Sequence of chain 3.B:
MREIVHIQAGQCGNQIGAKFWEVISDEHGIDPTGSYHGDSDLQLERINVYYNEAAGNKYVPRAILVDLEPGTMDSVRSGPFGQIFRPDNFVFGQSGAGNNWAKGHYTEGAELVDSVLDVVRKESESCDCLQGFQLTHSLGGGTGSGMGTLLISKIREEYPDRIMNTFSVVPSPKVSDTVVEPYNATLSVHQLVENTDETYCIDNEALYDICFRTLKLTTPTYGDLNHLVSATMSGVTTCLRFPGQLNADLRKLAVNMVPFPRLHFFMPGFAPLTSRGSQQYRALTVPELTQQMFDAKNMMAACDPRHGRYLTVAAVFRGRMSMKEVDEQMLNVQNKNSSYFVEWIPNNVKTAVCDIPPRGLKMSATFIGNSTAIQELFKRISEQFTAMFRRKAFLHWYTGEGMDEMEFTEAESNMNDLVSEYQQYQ

Sequence of chain 5.B:
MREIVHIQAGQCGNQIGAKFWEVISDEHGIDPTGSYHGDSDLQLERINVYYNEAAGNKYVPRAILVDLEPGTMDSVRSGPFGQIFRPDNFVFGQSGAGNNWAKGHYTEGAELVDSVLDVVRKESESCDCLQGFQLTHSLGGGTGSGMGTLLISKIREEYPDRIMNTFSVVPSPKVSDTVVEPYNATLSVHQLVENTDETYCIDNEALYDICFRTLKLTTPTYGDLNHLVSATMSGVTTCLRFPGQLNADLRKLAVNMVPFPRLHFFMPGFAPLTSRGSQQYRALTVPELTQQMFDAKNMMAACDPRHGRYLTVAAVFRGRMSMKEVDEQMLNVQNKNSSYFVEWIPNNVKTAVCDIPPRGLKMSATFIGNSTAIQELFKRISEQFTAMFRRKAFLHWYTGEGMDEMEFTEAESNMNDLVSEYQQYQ

Binding-site contacts:
Ligand atom C1 contacts residue ASP295 of chain 3.B at 2.5 Å.
Ligand atom O9 contacts residue ASP295 of chain 3.B at 3.5 Å (salt-bridge).
Ligand atom C6 contacts residue LYS297 of chain 3.B at 2.4 Å.
Ligand atom C3 contacts residue ARG306 of chain 3.B at 3.0 Å.
Ligand atom O3 contacts residue ARG306 of chain 3.B at 2.1 Å (salt-bridge).
Ligand atom C7 contacts residue ASP295 of chain 3.B at 3.6 Å.
Ligand atom O15 contacts residue ASP295 of chain 3.B at 3.6 Å.
Ligand atom C24 contacts residue PHE294 of chain 3.B at 3.2 Å (hydrophobic).
Ligand atom C3 contacts residue ASP295 of chain 3.B at 3.3 Å.
Ligand atom C5 contacts residue LYS297 of chain 3.B at 2.7 Å.
Ligand atom C7 contacts residue LYS297 of chain 3.B at 3.3 Å.
Ligand atom O24 contacts residue TYR310 of chain 3.B at 3.2 Å (h-bond).
Ligand atom C2 contacts residue ARG306 of chain 3.B at 3.5 Å.
Ligand atom C24 contacts residue TYR310 of chain 3.B at 3.8 Å (hydrophobic).
Ligand atom C27 contacts residue PHE341 of chain 3.B at 3.5 Å (hydrophobic).
Ligand atom O2 contacts residue ALA296 of chain 3.B at 3.5 Å (h-bond).
Ligand atom O24 contacts residue PHE294 of chain 3.B at 2.5 Å (h-bond).
Ligand atom O1 contacts residue ALA296 of chain 3.B at 3.0 Å (h-bond).
Ligand atom C26 contacts residue TYR310 of chain 3.B at 3.8 Å (hydrophobic).
Ligand atom O91 contacts residue ASP295 of chain 3.B at 2.6 Å (salt-bridge).
Ligand atom C4 contacts residue ASP295 of chain 3.B at 3.7 Å.
Ligand atom C4 contacts residue ARG306 of chain 3.B at 3.2 Å.
Ligand atom C17 contacts residue LYS122 of chain 5.B at 3.6 Å.
Ligand atom C23 contacts residue PHE294 of chain 3.B at 3.5 Å (hydrophobic).
Ligand atom O8 contacts residue ASP118 of chain 5.B at 2.9 Å (salt-bridge).
Ligand atom O1 contacts residue ASP295 of chain 3.B at 2.7 Å (salt-bridge).
Ligand atom O1 contacts residue PHE294 of chain 3.B at 3.5 Å (h-bond).
Ligand atom C6 contacts residue ASP118 of chain 5.B at 3.6 Å.
Ligand atom C16 contacts residue ARG306 of chain 3.B at 2.6 Å.
Ligand atom C25 contacts residue ARG306 of chain 3.B at 3.5 Å.
Ligand atom C4 contacts residue LYS297 of chain 3.B at 2.9 Å.
Ligand atom O7 contacts residue ASP118 of chain 5.B at 3.6 Å.
Ligand atom C5 contacts residue ASP295 of chain 3.B at 3.0 Å.
Ligand atom C2 contacts residue ASP295 of chain 3.B at 1.9 Å.
Ligand atom O2 contacts residue ARG306 of chain 3.B at 3.0 Å (salt-bridge).
Ligand atom C9 contacts residue ASP295 of chain 3.B at 3.6 Å.
Ligand atom C6 contacts residue ASP295 of chain 3.B at 3.7 Å.
Ligand atom O2 contacts residue LYS297 of chain 3.B at 3.5 Å (salt-bridge).
Ligand atom O2 contacts residue ASP295 of chain 3.B at 1.6 Å (salt-bridge).
Ligand atom C26 contacts residue PHE294 of chain 3.B at 3.8 Å (hydrophobic).

The protein below binds the small molecule below.
Small molecule (SMILES): CC[C@H](/C=C(/C)[C@@H]1C[C@@H](OC)C[C@H](O)C(C)(C)[C@@]2(O)O[C@@H](C[C@@H](OC)[C@H](O)C(=O)O1)C[C@@H](OC)[C@H]2O)CO